Binding-site contacts:
Ligand atom C8 contacts residue ALA65 of chain 1.A at 3.8 Å (hydrophobic).
Ligand atom C7 contacts residue ALA66 of chain 1.A at 4.4 Å (hydrophobic).
Ligand atom C4 contacts residue ASN69 of chain 1.A at 4.2 Å.
Ligand atom C7 contacts residue ASN69 of chain 1.A at 3.9 Å.
Ligand atom C2 contacts residue ASN69 of chain 1.A at 2.5 Å.
Ligand atom N2 contacts residue ASN69 of chain 1.A at 3.0 Å (h-bond).
Ligand atom C1 contacts residue ASN69 of chain 1.A at 1.5 Å.
Ligand atom C3 contacts residue ASN69 of chain 1.A at 3.9 Å.
Ligand atom C5 contacts residue ASN69 of chain 1.A at 3.6 Å.
Ligand atom C8 contacts residue ALA66 of chain 1.A at 4.1 Å (hydrophobic).
Ligand atom O7 contacts residue ALA65 of chain 1.A at 4.4 Å.
Ligand atom O7 contacts residue ASN69 of chain 1.A at 3.9 Å.
Ligand atom O7 contacts residue GLN68 of chain 1.A at 3.8 Å.
Ligand atom O5 contacts residue ASN69 of chain 1.A at 2.4 Å (h-bond).

Sequence of chain 1.A:
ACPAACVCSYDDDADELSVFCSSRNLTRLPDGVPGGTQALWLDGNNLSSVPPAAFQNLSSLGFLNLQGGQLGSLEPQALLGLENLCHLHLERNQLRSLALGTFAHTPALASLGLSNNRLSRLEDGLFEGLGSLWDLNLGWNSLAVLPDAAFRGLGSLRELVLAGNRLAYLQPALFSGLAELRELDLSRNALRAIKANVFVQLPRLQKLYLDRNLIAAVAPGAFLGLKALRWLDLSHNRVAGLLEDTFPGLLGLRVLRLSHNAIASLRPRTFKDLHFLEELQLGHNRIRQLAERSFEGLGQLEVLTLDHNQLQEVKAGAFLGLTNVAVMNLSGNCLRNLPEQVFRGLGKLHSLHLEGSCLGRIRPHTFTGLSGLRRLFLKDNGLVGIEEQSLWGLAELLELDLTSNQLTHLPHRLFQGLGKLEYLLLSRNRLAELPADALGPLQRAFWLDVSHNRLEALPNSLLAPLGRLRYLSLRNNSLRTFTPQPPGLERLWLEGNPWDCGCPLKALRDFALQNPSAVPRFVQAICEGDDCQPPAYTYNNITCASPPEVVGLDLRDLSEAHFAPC

The small molecule below binds the protein below.
Small molecule (SMILES): CC(=O)N[C@@H]1[C@@H](O)[C@H](O)[C@@H](CO)O[C@H]1O